Binding-site contacts:
Ligand atom O4 contacts residue TYR197 of chain 1.A at 3.6 Å (h-bond).
Ligand atom O2 contacts residue GLY124 of chain 1.A at 3.7 Å.
Ligand atom O5 contacts residue PHE186 of chain 1.A at 4.0 Å.
Ligand atom O2 contacts residue TRP112 of chain 1.A at 3.7 Å.
Ligand atom O3 contacts residue SER122 of chain 1.A at 3.8 Å.
Ligand atom C5 contacts residue TRP112 of chain 1.A at 3.6 Å (hydrophobic).
Ligand atom O3 contacts residue ARG68 of chain 1.A at 2.9 Å (salt-bridge).
Ligand atom C1 contacts residue TRP112 of chain 1.A at 4.0 Å (hydrophobic).
Ligand atom C5 contacts residue PRO125 of chain 1.A at 4.0 Å (hydrophobic).
Ligand atom O4 contacts residue TRP112 of chain 1.A at 3.7 Å.
Ligand atom O2 contacts residue ASP128 of chain 1.A at 2.7 Å (salt-bridge).
Ligand atom O2 contacts residue ASP61 of chain 1.A at 2.8 Å (salt-bridge).
Ligand atom O3 contacts residue ASP61 of chain 1.A at 3.1 Å (salt-bridge).
Ligand atom C5 contacts residue ARG68 of chain 1.A at 3.6 Å.
Ligand atom O2 contacts residue ASN64 of chain 1.A at 3.9 Å.
Ligand atom O4 contacts residue HIS256 of chain 1.A at 3.7 Å.
Ligand atom O4 contacts residue ILE187 of chain 1.A at 3.6 Å.
Ligand atom C4 contacts residue TRP112 of chain 1.A at 3.9 Å (hydrophobic).
Ligand atom O5 contacts residue SER264 of chain 1.A at 3.7 Å.
Ligand atom C3 contacts residue TRP112 of chain 1.A at 3.9 Å (hydrophobic).
Ligand atom O5 contacts residue ARG68 of chain 1.A at 3.1 Å (salt-bridge).
Ligand atom C1 contacts residue HIS321 of chain 1.A at 3.6 Å.
Ligand atom C3 contacts residue TYR197 of chain 1.A at 3.5 Å (hydrophobic).
Ligand atom O3 contacts residue ALA126 of chain 1.A at 3.0 Å.
Ligand atom C2 contacts residue ASP61 of chain 1.A at 3.6 Å.
Ligand atom O1 contacts residue HIS321 of chain 1.A at 2.8 Å (h-bond).
Ligand atom C3 contacts residue ASP61 of chain 1.A at 3.9 Å.
Ligand atom O2 contacts residue ARG268 of chain 1.A at 3.2 Å (salt-bridge).
Ligand atom O3 contacts residue ASP128 of chain 1.A at 3.1 Å (salt-bridge).
Ligand atom O2 contacts residue TYR360 of chain 1.A at 3.9 Å.
Ligand atom C2 contacts residue ASP128 of chain 1.A at 3.6 Å.
Ligand atom C5 contacts residue ASP265 of chain 1.A at 3.5 Å.
Ligand atom O3 contacts residue ALA70 of chain 1.A at 3.8 Å.
Ligand atom C3 contacts residue ARG68 of chain 1.A at 3.9 Å.
Ligand atom C5 contacts residue ILE187 of chain 1.A at 3.9 Å (hydrophobic).
Ligand atom C3 contacts residue ASP128 of chain 1.A at 3.8 Å.
Ligand atom O3 contacts residue TRP112 of chain 1.A at 3.7 Å.
Ligand atom C2 contacts residue ALA70 of chain 1.A at 4.0 Å (hydrophobic).
Ligand atom C5 contacts residue TYR361 of chain 1.A at 3.7 Å (hydrophobic).
Ligand atom O5 contacts residue ALA126 of chain 1.A at 3.9 Å.

Sequence of chain 1.A:
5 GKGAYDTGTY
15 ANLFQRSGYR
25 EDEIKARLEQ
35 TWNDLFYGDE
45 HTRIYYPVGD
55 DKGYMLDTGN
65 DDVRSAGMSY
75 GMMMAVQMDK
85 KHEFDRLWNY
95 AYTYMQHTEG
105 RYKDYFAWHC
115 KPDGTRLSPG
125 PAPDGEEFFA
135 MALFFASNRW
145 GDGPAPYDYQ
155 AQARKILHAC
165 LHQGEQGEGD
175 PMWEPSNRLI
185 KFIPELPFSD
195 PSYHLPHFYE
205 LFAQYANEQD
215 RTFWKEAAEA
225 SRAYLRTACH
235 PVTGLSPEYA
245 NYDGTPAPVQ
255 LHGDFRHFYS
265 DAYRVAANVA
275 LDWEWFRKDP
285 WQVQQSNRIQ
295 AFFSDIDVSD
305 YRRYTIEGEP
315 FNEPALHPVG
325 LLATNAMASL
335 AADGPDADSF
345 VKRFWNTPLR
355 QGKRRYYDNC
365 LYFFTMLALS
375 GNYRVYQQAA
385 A

This protein binds this small molecule.
Small molecule (SMILES): OC[C@@H]1O[C@@H](O[C@@H]2[C@@H](O)[C@H](O[C@@H]3CO[C@@H](O[C@@H]4CO[C@@H](O)[C@H](O)[C@H]4O)[C@H](O)[C@H]3O)OC[C@H]2O[C@@H]2OC[C@@H](O)[C@H](O)[C@H]2O)[C@H](O)[C@H]1O